This small molecule binds to this protein.
Small molecule (SMILES): CC(=O)N[C@H]1[C@H](O[C@H]2[C@H](O)[C@@H](NC(C)=O)CO[C@@H]2CO)O[C@H](CO)[C@@H](O)[C@@H]1O

Binding-site contacts:
Ligand atom O5 contacts residue ASN12 of chain 8.H at 2.7 Å (h-bond).
Ligand atom C5 contacts residue ASN12 of chain 8.H at 4.1 Å.
Ligand atom N2 contacts residue ASN12 of chain 8.H at 3.8 Å.
Ligand atom C2 contacts residue ASN12 of chain 8.H at 3.2 Å.
Ligand atom C1 contacts residue ASN12 of chain 8.H at 2.2 Å.
Ligand atom O7 contacts residue ASN12 of chain 8.H at 3.6 Å.
Ligand atom C7 contacts residue ASN12 of chain 8.H at 3.9 Å.

Sequence of chain 8.H:
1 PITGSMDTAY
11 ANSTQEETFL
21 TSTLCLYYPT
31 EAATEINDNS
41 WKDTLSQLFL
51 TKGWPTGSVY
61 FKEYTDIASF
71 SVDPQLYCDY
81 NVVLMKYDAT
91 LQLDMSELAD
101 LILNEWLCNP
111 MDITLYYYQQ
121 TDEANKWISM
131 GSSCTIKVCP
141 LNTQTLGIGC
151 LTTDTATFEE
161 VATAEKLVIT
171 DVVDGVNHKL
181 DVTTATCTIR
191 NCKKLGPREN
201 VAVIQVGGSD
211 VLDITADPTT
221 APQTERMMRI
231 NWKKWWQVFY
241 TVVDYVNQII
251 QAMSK